Sequence of chain 9.A:
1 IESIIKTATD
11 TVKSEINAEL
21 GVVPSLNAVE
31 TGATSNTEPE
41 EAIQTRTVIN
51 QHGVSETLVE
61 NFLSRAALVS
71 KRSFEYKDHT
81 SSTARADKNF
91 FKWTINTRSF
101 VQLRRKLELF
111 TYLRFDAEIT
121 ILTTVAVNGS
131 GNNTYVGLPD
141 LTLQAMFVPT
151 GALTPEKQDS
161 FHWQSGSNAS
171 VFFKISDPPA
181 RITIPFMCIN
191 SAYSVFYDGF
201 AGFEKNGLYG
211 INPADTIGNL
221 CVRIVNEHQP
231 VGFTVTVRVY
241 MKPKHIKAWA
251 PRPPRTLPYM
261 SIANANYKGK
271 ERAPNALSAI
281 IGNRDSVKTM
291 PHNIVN

Binding-site contacts:
Ligand atom N1A contacts residue LEU220 of chain 9.A at 3.0 Å.
Ligand atom CM4 contacts residue ILE182 of chain 9.A at 3.6 Å (hydrophobic).
Ligand atom F1 contacts residue ALA145 of chain 9.A at 3.0 Å.
Ligand atom F1 contacts residue SER170 of chain 9.A at 3.7 Å.
Ligand atom CM2 contacts residue TRP93 of chain 9.A at 3.9 Å (hydrophobic).
Ligand atom N3A contacts residue ILE184 of chain 9.A at 3.9 Å.
Ligand atom O1B contacts residue ILE95 of chain 9.A at 3.0 Å.
Ligand atom CM4 contacts residue ALA145 of chain 9.A at 3.5 Å (hydrophobic).
Ligand atom F2 contacts residue PHE147 of chain 9.A at 3.2 Å.
Ligand atom C3B contacts residue ILE119 of chain 9.A at 3.5 Å (hydrophobic).
Ligand atom C2B contacts residue ILE119 of chain 9.A at 3.5 Å (hydrophobic).
Ligand atom C5B contacts residue ILE184 of chain 9.A at 3.4 Å (hydrophobic).
Ligand atom C2A contacts residue LEU220 of chain 9.A at 3.8 Å (hydrophobic).
Ligand atom CM3 contacts residue THR97 of chain 9.A at 3.9 Å.
Ligand atom F2 contacts residue ALA169 of chain 9.A at 2.2 Å.
Ligand atom C3A contacts residue ILE182 of chain 9.A at 3.2 Å (hydrophobic).
Ligand atom O1A contacts residue ALA145 of chain 9.A at 3.8 Å.
Ligand atom F2 contacts residue MET146 of chain 9.A at 3.7 Å.
Ligand atom F3 contacts residue ALA24 of chain 9.B at 3.9 Å.
Ligand atom F3 contacts residue ILE182 of chain 9.A at 3.2 Å.
Ligand atom CM6 contacts residue ILE184 of chain 9.A at 3.5 Å (hydrophobic).
Ligand atom F2 contacts residue ALA145 of chain 9.A at 3.0 Å.
Ligand atom C2A contacts residue ILE182 of chain 9.A at 3.6 Å (hydrophobic).
Ligand atom F2 contacts residue SER170 of chain 9.A at 3.5 Å.
Ligand atom F1 contacts residue VAL171 of chain 9.A at 3.0 Å.
Ligand atom O1A contacts residue ILE182 of chain 9.A at 3.9 Å.
Ligand atom O1 contacts residue ILE217 of chain 9.A at 3.2 Å.
Ligand atom C6B contacts residue ILE184 of chain 9.A at 3.7 Å (hydrophobic).
Ligand atom C6B contacts residue ILE95 of chain 9.A at 3.6 Å (hydrophobic).
Ligand atom N3A contacts residue ILE182 of chain 9.A at 3.0 Å.
Ligand atom F3 contacts residue LEU14 of chain 10.B at 3.9 Å.
Ligand atom C4 contacts residue PHE115 of chain 9.A at 3.3 Å (hydrophobic).
Ligand atom N3A contacts residue PHE147 of chain 9.A at 3.6 Å.
Ligand atom CM2 contacts residue ILE119 of chain 9.A at 3.5 Å (hydrophobic).
Ligand atom CM6 contacts residue MET187 of chain 9.A at 3.8 Å (hydrophobic).
Ligand atom CM6 contacts residue ILE217 of chain 9.A at 3.4 Å (hydrophobic).
Ligand atom F3 contacts residue ALA169 of chain 9.A at 3.7 Å.
Ligand atom C1B contacts residue ILE95 of chain 9.A at 3.5 Å (hydrophobic).
Ligand atom O1A contacts residue LEU220 of chain 9.A at 3.4 Å.
Ligand atom CM4 contacts residue ALA169 of chain 9.A at 3.5 Å (hydrophobic).

This protein binds this small molecule.
Small molecule (SMILES): Cc1cc(CCCOc2c(C)cc(-c3noc(C(F)(F)F)n3)cc2C)on1

Sequence of chain 9.B:
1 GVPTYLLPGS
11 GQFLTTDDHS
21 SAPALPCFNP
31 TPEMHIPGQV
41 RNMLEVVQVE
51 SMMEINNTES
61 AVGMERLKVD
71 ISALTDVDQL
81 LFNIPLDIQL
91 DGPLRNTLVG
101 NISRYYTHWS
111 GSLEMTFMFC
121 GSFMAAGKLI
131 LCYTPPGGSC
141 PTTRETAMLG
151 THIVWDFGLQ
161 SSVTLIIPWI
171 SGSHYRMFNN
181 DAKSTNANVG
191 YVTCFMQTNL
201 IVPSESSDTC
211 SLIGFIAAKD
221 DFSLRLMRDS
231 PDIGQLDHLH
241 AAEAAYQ

Sequence of chain 10.B:
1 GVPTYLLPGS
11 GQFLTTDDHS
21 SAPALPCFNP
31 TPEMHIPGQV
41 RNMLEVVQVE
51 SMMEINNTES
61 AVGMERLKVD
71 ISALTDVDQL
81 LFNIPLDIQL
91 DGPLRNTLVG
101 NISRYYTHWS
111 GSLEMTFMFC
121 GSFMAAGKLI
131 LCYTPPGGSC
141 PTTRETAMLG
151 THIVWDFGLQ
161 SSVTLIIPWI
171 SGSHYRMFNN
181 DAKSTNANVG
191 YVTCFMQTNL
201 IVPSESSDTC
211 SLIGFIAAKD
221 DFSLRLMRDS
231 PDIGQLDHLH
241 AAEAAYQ